Sequence of chain 1.A:
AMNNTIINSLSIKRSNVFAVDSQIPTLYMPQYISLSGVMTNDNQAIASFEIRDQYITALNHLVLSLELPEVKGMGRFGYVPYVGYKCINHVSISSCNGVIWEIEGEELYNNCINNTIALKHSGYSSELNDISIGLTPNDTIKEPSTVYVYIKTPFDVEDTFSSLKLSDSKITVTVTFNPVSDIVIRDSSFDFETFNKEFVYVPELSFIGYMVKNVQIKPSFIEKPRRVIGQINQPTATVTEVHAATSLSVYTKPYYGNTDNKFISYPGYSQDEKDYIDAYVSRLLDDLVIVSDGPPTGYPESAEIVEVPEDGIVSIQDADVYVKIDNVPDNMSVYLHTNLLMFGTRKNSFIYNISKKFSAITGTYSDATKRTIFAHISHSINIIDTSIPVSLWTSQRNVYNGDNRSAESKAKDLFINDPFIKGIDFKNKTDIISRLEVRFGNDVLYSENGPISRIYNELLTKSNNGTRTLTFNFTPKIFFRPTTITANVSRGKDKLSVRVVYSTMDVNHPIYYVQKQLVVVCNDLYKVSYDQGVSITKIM

Sequence of chain 1.B:
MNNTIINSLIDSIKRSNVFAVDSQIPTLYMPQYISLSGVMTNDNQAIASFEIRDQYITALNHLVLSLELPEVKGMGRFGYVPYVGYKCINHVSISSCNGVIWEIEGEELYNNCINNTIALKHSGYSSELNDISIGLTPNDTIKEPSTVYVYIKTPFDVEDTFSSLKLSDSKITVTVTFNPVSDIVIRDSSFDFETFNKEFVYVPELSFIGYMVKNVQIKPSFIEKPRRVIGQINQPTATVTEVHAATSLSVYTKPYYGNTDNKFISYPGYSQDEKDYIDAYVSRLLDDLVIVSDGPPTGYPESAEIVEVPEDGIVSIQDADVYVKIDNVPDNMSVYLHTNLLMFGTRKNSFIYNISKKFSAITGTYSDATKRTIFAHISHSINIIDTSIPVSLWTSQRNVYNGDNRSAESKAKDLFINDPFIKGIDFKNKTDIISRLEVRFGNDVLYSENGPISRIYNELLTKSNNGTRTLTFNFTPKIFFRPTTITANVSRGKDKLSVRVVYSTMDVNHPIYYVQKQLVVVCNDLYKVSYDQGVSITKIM

Binding-site contacts:
Ligand atom C36 contacts residue GLU190 of chain 1.A at 3.9 Å.
Ligand atom C15 contacts residue PHE511 of chain 1.C at 3.9 Å (hydrophobic).
Ligand atom O3 contacts residue PHE511 of chain 1.B at 3.5 Å.
Ligand atom C30 contacts residue ILE510 of chain 1.C at 3.6 Å (hydrophobic).
Ligand atom O11 contacts residue VAL49 of chain 1.B at 3.6 Å.
Ligand atom C36 contacts residue PHE193 of chain 1.A at 3.7 Å (hydrophobic).
Ligand atom O1 contacts residue PHE511 of chain 1.C at 3.4 Å.
Ligand atom C9 contacts residue PHE511 of chain 1.C at 3.6 Å (hydrophobic).
Ligand atom C17 contacts residue GLU190 of chain 1.C at 4.0 Å.
Ligand atom C36 contacts residue PHE511 of chain 1.A at 3.8 Å (hydrophobic).
Ligand atom C35 contacts residue GLU190 of chain 1.A at 3.8 Å.
Ligand atom O9 contacts residue PHE511 of chain 1.A at 3.7 Å.
Ligand atom O6 contacts residue PHE511 of chain 1.B at 3.7 Å.
Ligand atom C2 contacts residue PHE511 of chain 1.C at 3.6 Å (hydrophobic).
Ligand atom C32 contacts residue PHE511 of chain 1.A at 3.6 Å (hydrophobic).
Ligand atom C8 contacts residue PHE511 of chain 1.C at 3.8 Å (hydrophobic).
Ligand atom C46 contacts residue GLN52 of chain 1.C at 3.3 Å.
Ligand atom C22 contacts residue PHE511 of chain 1.A at 4.0 Å (hydrophobic).
Ligand atom O5 contacts residue PHE511 of chain 1.B at 3.3 Å.
Ligand atom C44 contacts residue GLN52 of chain 1.C at 3.6 Å.
Ligand atom C32 contacts residue GLU190 of chain 1.A at 3.9 Å.
Ligand atom C4 contacts residue PHE511 of chain 1.C at 3.8 Å (hydrophobic).
Ligand atom C12 contacts residue PHE511 of chain 1.B at 3.9 Å (hydrophobic).
Ligand atom C1 contacts residue PHE511 of chain 1.C at 3.5 Å (hydrophobic).
Ligand atom C30 contacts residue VAL49 of chain 1.B at 3.9 Å (hydrophobic).
Ligand atom O11 contacts residue PHE511 of chain 1.C at 3.4 Å.
Ligand atom C13 contacts residue PHE511 of chain 1.B at 3.8 Å (hydrophobic).
Ligand atom O2 contacts residue PRO508 of chain 1.C at 3.8 Å.
Ligand atom C30 contacts residue PHE193 of chain 1.C at 4.0 Å (hydrophobic).
Ligand atom C20 contacts residue PRO508 of chain 1.A at 3.8 Å (hydrophobic).
Ligand atom C3 contacts residue PHE511 of chain 1.C at 3.8 Å (hydrophobic).
Ligand atom C17 contacts residue PHE193 of chain 1.C at 3.9 Å (hydrophobic).
Ligand atom C10 contacts residue PHE511 of chain 1.C at 3.8 Å (hydrophobic).
Ligand atom C14 contacts residue PHE511 of chain 1.B at 4.0 Å (hydrophobic).
Ligand atom C14 contacts residue PHE193 of chain 1.B at 3.6 Å (hydrophobic).
Ligand atom C19 contacts residue PRO508 of chain 1.A at 3.8 Å (hydrophobic).
Ligand atom C31 contacts residue PHE512 of chain 1.A at 3.7 Å (hydrophobic).
Ligand atom O8 contacts residue GLU190 of chain 1.A at 3.6 Å (salt-bridge).
Ligand atom C37 contacts residue PHE511 of chain 1.B at 3.7 Å (hydrophobic).
Ligand atom C13 contacts residue VAL49 of chain 1.A at 3.8 Å (hydrophobic).

Sequence of chain 1.C:
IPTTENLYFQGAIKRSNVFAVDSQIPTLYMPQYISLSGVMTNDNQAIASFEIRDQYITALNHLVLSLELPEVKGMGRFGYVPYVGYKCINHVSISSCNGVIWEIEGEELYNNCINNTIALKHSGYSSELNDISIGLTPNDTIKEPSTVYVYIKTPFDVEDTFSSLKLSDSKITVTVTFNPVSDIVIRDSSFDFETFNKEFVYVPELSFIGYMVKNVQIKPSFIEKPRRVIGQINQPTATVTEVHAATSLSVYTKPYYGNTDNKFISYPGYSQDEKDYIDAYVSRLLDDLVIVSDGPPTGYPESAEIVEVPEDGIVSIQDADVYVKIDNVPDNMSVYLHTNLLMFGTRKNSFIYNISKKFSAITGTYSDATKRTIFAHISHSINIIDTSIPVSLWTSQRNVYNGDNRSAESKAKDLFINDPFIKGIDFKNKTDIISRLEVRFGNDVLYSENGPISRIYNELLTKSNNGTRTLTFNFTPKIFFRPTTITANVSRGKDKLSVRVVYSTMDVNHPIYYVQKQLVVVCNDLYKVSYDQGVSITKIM

This small molecule binds to this protein.
Small molecule (SMILES): CO[C@H]1/C=C/O[C@@]2(C)Oc3c(C)c(O)c4c(c3C2=O)C2=NC3(CCN(CC(C)C)CC3)NC2=C(NC(=O)/C(C)=C\C=C\[C@H](C)[C@H](O)[C@@H](C)[C@@H](O)[C@@H](C)[C@H](OC(C)=O)[C@@H]1C)C4=O